Binding-site contacts:
Ligand atom N2 contacts residue ASN156 of chain 1.A at 4.4 Å.
Ligand atom O6 contacts residue SER158 of chain 1.A at 3.2 Å (h-bond).
Ligand atom O5 contacts residue ASN156 of chain 1.A at 3.0 Å (h-bond).
Ligand atom C1 contacts residue ASN156 of chain 1.A at 2.9 Å.
Ligand atom O7 contacts residue ALA159 of chain 1.A at 4.0 Å.
Ligand atom O6 contacts residue ASN156 of chain 1.A at 4.2 Å.
Ligand atom C5 contacts residue ASN156 of chain 1.A at 4.3 Å.
Ligand atom C2 contacts residue ASN156 of chain 1.A at 4.2 Å.

Sequence of chain 1.A:
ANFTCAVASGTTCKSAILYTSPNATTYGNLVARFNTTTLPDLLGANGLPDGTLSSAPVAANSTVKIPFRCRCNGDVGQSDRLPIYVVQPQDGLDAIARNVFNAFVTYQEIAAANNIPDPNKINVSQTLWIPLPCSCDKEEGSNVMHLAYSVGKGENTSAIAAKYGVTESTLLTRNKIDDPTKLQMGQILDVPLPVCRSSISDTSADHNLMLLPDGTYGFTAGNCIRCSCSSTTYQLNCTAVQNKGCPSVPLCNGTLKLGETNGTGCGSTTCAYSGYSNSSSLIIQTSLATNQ

The protein below binds the small molecule below.
Small molecule (SMILES): CC(=O)N[C@@H]1[C@@H](O)[C@H](O)[C@@H](CO)O[C@H]1O